Binding-site contacts:
Ligand atom O contacts residue ARG306 of chain 1.B at 2.4 Å.
Ligand atom O contacts residue TYR282 of chain 1.B at 2.3 Å (h-bond).
Ligand atom CD contacts residue ASN289 of chain 1.B at 3.2 Å.
Ligand atom O contacts residue TYR106 of chain 1.B at 3.1 Å.
Ligand atom N contacts residue ARG306 of chain 1.B at 1.2 Å (salt-bridge).
Ligand atom ND1 contacts residue TYR181 of chain 1.B at 3.6 Å.
Ligand atom CD2 contacts residue THR102 of chain 1.B at 3.6 Å.
Ligand atom CA contacts residue GLN105 of chain 1.B at 3.8 Å.
Ligand atom ND1 contacts residue TYR106 of chain 1.B at 3.0 Å (h-bond).
Ligand atom OE contacts residue ASN289 of chain 1.B at 2.4 Å (h-bond).
Ligand atom N contacts residue ASN82 of chain 1.B at 3.2 Å (h-bond).
Ligand atom CB contacts residue TYR310 of chain 1.B at 3.7 Å (hydrophobic).
Ligand atom O contacts residue TYR192 of chain 1.B at 3.8 Å.
Ligand atom N contacts residue ARG306 of chain 1.B at 3.1 Å (salt-bridge).
Ligand atom N contacts residue ARG185 of chain 1.B at 3.7 Å.
Ligand atom NE2 contacts residue GLY180 of chain 1.B at 3.1 Å (h-bond).
Ligand atom CB contacts residue ARG306 of chain 1.B at 3.5 Å.
Ligand atom CE1 contacts residue TYR181 of chain 1.B at 3.4 Å (hydrophobic).
Ligand atom CB contacts residue LEU302 of chain 1.B at 3.7 Å (hydrophobic).
Ligand atom CG contacts residue TYR106 of chain 1.B at 3.8 Å (hydrophobic).
Ligand atom CD2 contacts residue CYS179 of chain 1.B at 3.2 Å (hydrophobic).
Ligand atom NE2 contacts residue CYS179 of chain 1.B at 3.1 Å (h-bond).
Ligand atom C contacts residue TYR282 of chain 1.B at 3.1 Å (hydrophobic).
Ligand atom CA contacts residue ARG306 of chain 1.B at 3.8 Å.
Ligand atom CD contacts residue TYR282 of chain 1.B at 3.4 Å (hydrophobic).
Ligand atom CE1 contacts residue GLY180 of chain 1.B at 3.7 Å.
Ligand atom C contacts residue ARG306 of chain 1.B at 3.8 Å.
Ligand atom C contacts residue ARG306 of chain 1.B at 2.3 Å.
Ligand atom N contacts residue TYR282 of chain 1.B at 3.5 Å (h-bond).
Ligand atom CG contacts residue LEU285 of chain 1.B at 3.8 Å (hydrophobic).
Ligand atom CG contacts residue ALA78 of chain 1.B at 3.7 Å (hydrophobic).
Ligand atom OE contacts residue ARG185 of chain 1.B at 2.9 Å (salt-bridge).
Ligand atom CE1 contacts residue TYR106 of chain 1.B at 3.7 Å (hydrophobic).
Ligand atom CG contacts residue ASN289 of chain 1.B at 3.8 Å.
Ligand atom O contacts residue TYR181 of chain 1.B at 3.5 Å (h-bond).
Ligand atom CA contacts residue ARG306 of chain 1.B at 3.5 Å.
Ligand atom NE2 contacts residue LEU164 of chain 1.B at 3.9 Å.
Ligand atom CB contacts residue GLN105 of chain 1.B at 3.8 Å.
Ligand atom CD contacts residue ARG185 of chain 1.B at 3.6 Å.
Ligand atom CG contacts residue VAL286 of chain 1.B at 3.8 Å (hydrophobic).

A protein and the small-molecule ligand that binds it are described below.
Small molecule (SMILES): NC(=O)[C@H]1CCCN1C(=O)[C@H](CC1=NC=NC1)NC(=O)[C@@H]1CCC(=O)N1

Sequence of chain 1.B:
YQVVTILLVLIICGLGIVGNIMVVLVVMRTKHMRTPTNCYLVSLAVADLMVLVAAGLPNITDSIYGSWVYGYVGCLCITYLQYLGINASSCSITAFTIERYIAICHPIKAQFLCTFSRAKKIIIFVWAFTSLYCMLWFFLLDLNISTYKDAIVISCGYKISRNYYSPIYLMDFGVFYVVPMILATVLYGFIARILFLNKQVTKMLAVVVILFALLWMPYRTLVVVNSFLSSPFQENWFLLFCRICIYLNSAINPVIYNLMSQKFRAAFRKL